Sequence of chain 1.A:
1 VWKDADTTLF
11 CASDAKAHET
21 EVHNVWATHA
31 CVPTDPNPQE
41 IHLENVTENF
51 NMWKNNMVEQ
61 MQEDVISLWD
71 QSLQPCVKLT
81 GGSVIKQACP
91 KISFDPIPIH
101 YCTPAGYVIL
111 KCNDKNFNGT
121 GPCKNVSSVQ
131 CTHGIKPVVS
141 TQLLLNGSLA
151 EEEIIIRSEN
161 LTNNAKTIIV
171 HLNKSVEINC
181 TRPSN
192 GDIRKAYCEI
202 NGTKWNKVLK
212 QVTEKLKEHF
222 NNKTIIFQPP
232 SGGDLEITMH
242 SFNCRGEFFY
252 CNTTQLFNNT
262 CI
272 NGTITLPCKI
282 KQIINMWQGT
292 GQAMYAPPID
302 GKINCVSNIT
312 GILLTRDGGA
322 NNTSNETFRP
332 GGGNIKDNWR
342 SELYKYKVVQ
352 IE

Binding-site contacts:
Ligand atom N08 contacts residue GLU237 of chain 1.A at 3.4 Å.
Ligand atom C05 contacts residue ILE285 of chain 1.A at 3.7 Å (hydrophobic).
Ligand atom O13 contacts residue GLY334 of chain 1.A at 3.4 Å (h-bond).
Ligand atom C03 contacts residue SER242 of chain 1.A at 3.5 Å.
Ligand atom C05 contacts residue ASN286 of chain 1.A at 3.4 Å.
Ligand atom C03 contacts residue THR141 of chain 1.A at 3.7 Å.
Ligand atom C10 contacts residue TRP288 of chain 1.A at 3.8 Å (hydrophobic).
Ligand atom C17 contacts residue GLY334 of chain 1.A at 3.1 Å.
Ligand atom C24 contacts residue GLY290 of chain 1.A at 3.7 Å.
Ligand atom CL1 contacts residue PHE243 of chain 1.A at 3.5 Å.
Ligand atom C26 contacts residue GLY290 of chain 1.A at 3.0 Å.
Ligand atom N11 contacts residue GLY334 of chain 1.A at 3.3 Å (h-bond).
Ligand atom C17 contacts residue ILE238 of chain 1.A at 3.5 Å (hydrophobic).
Ligand atom C06 contacts residue ILE285 of chain 1.A at 4.0 Å (hydrophobic).
Ligand atom C18 contacts residue GLY334 of chain 1.A at 3.7 Å.
Ligand atom S25 contacts residue TRP288 of chain 1.A at 3.7 Å.
Ligand atom C01 contacts residue SER242 of chain 1.A at 3.8 Å.
Ligand atom CL1 contacts residue PHE249 of chain 1.A at 3.8 Å.
Ligand atom C24 contacts residue TRP288 of chain 1.A at 4.0 Å (hydrophobic).
Ligand atom C02 contacts residue VAL139 of chain 1.A at 4.0 Å (hydrophobic).
Ligand atom C04 contacts residue GLU237 of chain 1.A at 3.5 Å.
Ligand atom C04 contacts residue ASN286 of chain 1.A at 3.7 Å.
Ligand atom O12 contacts residue ASN286 of chain 1.A at 3.4 Å (h-bond).
Ligand atom S25 contacts residue GLY334 of chain 1.A at 3.2 Å (h-bond).
Ligand atom C04 contacts residue TRP288 of chain 1.A at 3.6 Å (hydrophobic).
Ligand atom C18 contacts residue ILE238 of chain 1.A at 3.8 Å (hydrophobic).
Ligand atom C27 contacts residue GLY290 of chain 1.A at 4.0 Å.
Ligand atom C18 contacts residue GLY333 of chain 1.A at 3.6 Å.
Ligand atom C09 contacts residue GLU237 of chain 1.A at 4.0 Å.
Ligand atom C09 contacts residue TRP288 of chain 1.A at 3.5 Å (hydrophobic).
Ligand atom C10 contacts residue MET287 of chain 1.A at 3.9 Å (hydrophobic).
Ligand atom C02 contacts residue THR141 of chain 1.A at 4.0 Å.
Ligand atom CL1 contacts residue ASN244 of chain 1.A at 4.0 Å.
Ligand atom N08 contacts residue ASN286 of chain 1.A at 3.0 Å (h-bond).
Ligand atom O12 contacts residue MET287 of chain 1.A at 3.4 Å (h-bond).
Ligand atom C23 contacts residue GLY290 of chain 1.A at 3.3 Å.
Ligand atom N08 contacts residue TRP288 of chain 1.A at 3.5 Å (h-bond).
Ligand atom C05 contacts residue GLU237 of chain 1.A at 3.8 Å.
Ligand atom O13 contacts residue TRP288 of chain 1.A at 3.5 Å.
Ligand atom C02 contacts residue SER242 of chain 1.A at 3.2 Å.

The protein below binds the small molecule below.
Small molecule (SMILES): Cc1nc([C@@H](NC(=O)C(=O)Nc2ccc(Cl)cc2)[C@@H]2CCCCN2)sc1CO